Sequence of chain 1.A:
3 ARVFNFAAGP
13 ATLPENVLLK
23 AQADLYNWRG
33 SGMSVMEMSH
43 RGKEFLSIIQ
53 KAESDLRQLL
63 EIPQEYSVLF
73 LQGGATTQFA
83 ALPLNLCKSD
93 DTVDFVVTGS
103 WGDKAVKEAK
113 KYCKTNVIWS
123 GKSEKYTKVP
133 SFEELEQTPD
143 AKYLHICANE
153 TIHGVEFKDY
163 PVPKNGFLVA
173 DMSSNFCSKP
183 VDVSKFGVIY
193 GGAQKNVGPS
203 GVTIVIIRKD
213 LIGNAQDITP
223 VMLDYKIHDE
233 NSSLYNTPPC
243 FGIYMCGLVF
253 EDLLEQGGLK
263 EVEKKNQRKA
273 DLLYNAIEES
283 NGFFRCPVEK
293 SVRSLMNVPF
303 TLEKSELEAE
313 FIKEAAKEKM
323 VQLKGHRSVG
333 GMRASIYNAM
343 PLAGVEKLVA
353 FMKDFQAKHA

The small molecule below binds the protein below.
Small molecule (SMILES): N[C@@H](COP(=O)(O)O)C(=O)O

Binding-site contacts:
Ligand atom OG contacts residue PLP1 of chain 1.H at 4.0 Å.
Ligand atom OXT contacts residue PLP1 of chain 1.H at 4.1 Å.
Ligand atom OXT contacts residue TRP103 of chain 1.B at 3.2 Å (h-bond).
Ligand atom C contacts residue PLP1 of chain 1.H at 4.0 Å.
Ligand atom P contacts residue HIS328 of chain 1.B at 3.8 Å.
Ligand atom O2P contacts residue HIS328 of chain 1.B at 2.9 Å (h-bond).
Ligand atom O contacts residue HIS328 of chain 1.B at 3.9 Å.
Ligand atom OXT contacts residue THR153 of chain 1.B at 3.6 Å.
Ligand atom N contacts residue TRP103 of chain 1.B at 2.9 Å.
Ligand atom O3P contacts residue ARG43 of chain 1.A at 2.9 Å (salt-bridge).
Ligand atom O2P contacts residue ARG43 of chain 1.A at 3.8 Å.
Ligand atom CA contacts residue TRP103 of chain 1.B at 3.8 Å (hydrophobic).
Ligand atom O contacts residue ALA10 of chain 1.B at 3.5 Å.
Ligand atom CB contacts residue TRP103 of chain 1.B at 4.0 Å (hydrophobic).
Ligand atom O contacts residue ARG335 of chain 1.B at 3.1 Å (salt-bridge).
Ligand atom CA contacts residue PLP1 of chain 1.H at 2.7 Å.
Ligand atom O3P contacts residue HIS328 of chain 1.B at 3.9 Å.
Ligand atom O3P contacts residue ARG329 of chain 1.B at 3.1 Å (salt-bridge).
Ligand atom C contacts residue ALA10 of chain 1.B at 4.1 Å (hydrophobic).
Ligand atom C contacts residue TRP103 of chain 1.B at 4.1 Å (hydrophobic).
Ligand atom CB contacts residue PLP1 of chain 1.H at 3.3 Å.
Ligand atom N contacts residue PLP1 of chain 1.H at 1.5 Å.
Ligand atom CA contacts residue LYS197 of chain 1.B at 3.2 Å.
Ligand atom O2P contacts residue TRP103 of chain 1.B at 4.2 Å.
Ligand atom O2P contacts residue ARG329 of chain 1.B at 2.7 Å (salt-bridge).
Ligand atom P contacts residue ARG329 of chain 1.B at 3.7 Å.
Ligand atom O3P contacts residue HIS42 of chain 1.A at 3.7 Å.
Ligand atom C contacts residue HIS328 of chain 1.B at 4.2 Å.
Ligand atom CB contacts residue LYS197 of chain 1.B at 3.8 Å.
Ligand atom O1P contacts residue ARG43 of chain 1.A at 2.9 Å (salt-bridge).
Ligand atom O1P contacts residue HIS42 of chain 1.A at 3.3 Å (h-bond).
Ligand atom OXT contacts residue HIS328 of chain 1.B at 4.1 Å.
Ligand atom OXT contacts residue ARG335 of chain 1.B at 3.3 Å (salt-bridge).
Ligand atom P contacts residue HIS42 of chain 1.A at 4.0 Å.
Ligand atom OG contacts residue HIS328 of chain 1.B at 4.0 Å.
Ligand atom P contacts residue ARG43 of chain 1.A at 3.6 Å.
Ligand atom N contacts residue LYS197 of chain 1.B at 2.5 Å (salt-bridge).
Ligand atom C contacts residue ARG335 of chain 1.B at 3.8 Å.
Ligand atom OG contacts residue TRP103 of chain 1.B at 3.3 Å.
Ligand atom OXT contacts residue ILE154 of chain 1.B at 3.6 Å.

Sequence of chain 1.B:
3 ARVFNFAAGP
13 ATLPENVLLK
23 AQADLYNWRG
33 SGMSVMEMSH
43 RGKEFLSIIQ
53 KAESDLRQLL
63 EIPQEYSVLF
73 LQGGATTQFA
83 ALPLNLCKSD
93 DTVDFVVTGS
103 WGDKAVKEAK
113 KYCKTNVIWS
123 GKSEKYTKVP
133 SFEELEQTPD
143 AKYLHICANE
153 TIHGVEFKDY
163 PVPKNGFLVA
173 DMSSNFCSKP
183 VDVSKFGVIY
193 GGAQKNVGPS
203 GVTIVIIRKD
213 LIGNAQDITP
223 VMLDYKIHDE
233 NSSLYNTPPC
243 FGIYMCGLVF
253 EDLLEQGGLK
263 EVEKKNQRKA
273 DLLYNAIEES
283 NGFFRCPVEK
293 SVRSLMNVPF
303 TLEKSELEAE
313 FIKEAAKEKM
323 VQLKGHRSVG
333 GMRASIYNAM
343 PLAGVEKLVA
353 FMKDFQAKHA